Binding-site contacts:
Ligand atom C1 contacts residue ASN282 of chain 1.B at 1.4 Å.
Ligand atom O6 contacts residue LYS558 of chain 1.A at 3.9 Å.
Ligand atom O5 contacts residue LYS558 of chain 1.A at 4.4 Å.
Ligand atom C8 contacts residue ASN280 of chain 1.B at 3.5 Å.
Ligand atom C7 contacts residue ASN282 of chain 1.B at 3.4 Å.
Ligand atom C8 contacts residue ASN282 of chain 1.B at 3.6 Å.
Ligand atom O5 contacts residue ASN282 of chain 1.B at 2.4 Å (h-bond).
Ligand atom N2 contacts residue ASN282 of chain 1.B at 2.9 Å (h-bond).
Ligand atom C3 contacts residue ASN282 of chain 1.B at 3.8 Å.
Ligand atom O7 contacts residue ASN282 of chain 1.B at 4.3 Å.
Ligand atom C6 contacts residue LYS558 of chain 1.A at 3.8 Å.
Ligand atom C4 contacts residue ASN282 of chain 1.B at 4.2 Å.
Ligand atom C2 contacts residue ASN282 of chain 1.B at 2.4 Å.
Ligand atom C5 contacts residue ASN282 of chain 1.B at 3.6 Å.

Sequence of chain 1.A:
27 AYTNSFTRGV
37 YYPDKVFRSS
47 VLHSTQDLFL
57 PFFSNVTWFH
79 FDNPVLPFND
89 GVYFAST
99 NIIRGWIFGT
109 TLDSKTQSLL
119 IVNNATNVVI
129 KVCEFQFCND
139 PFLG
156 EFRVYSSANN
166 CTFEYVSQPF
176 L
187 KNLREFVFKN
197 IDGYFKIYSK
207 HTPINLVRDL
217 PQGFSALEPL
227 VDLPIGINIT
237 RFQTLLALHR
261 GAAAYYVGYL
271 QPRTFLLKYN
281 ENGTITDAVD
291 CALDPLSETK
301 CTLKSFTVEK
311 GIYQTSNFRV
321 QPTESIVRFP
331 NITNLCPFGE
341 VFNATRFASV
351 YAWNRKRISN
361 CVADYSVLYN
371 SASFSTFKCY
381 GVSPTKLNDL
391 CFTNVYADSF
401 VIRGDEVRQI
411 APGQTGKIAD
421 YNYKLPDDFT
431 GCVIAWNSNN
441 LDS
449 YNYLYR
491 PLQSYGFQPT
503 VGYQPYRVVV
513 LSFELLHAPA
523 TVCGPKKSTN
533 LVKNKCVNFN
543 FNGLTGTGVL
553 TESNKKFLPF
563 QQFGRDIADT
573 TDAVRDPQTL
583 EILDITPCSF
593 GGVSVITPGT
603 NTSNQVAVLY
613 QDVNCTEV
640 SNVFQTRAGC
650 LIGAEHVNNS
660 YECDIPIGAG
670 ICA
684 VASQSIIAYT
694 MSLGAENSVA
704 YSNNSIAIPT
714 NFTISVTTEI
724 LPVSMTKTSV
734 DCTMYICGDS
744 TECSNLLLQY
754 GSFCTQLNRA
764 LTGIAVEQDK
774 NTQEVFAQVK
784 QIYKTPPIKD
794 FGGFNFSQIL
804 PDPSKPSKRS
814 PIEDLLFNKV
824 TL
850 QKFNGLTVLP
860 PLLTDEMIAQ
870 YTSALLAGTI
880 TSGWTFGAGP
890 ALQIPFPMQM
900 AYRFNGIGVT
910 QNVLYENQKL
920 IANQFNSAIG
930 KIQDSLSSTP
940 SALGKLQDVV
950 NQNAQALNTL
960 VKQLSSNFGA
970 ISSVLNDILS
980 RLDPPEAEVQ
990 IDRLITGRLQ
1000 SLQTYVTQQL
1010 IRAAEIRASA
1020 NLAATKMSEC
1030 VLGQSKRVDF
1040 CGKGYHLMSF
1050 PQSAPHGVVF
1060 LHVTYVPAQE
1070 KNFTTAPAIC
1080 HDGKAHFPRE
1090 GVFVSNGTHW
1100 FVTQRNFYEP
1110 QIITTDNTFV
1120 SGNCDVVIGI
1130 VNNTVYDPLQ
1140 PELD

A small-molecule ligand and the protein it binds are described below.
Small molecule (SMILES): CC(=O)N[C@H]1[C@H](O[C@H]2[C@H](O)[C@@H](NC(C)=O)CO[C@@H]2CO)O[C@H](CO)[C@@H](O)[C@@H]1O

Sequence of chain 1.B:
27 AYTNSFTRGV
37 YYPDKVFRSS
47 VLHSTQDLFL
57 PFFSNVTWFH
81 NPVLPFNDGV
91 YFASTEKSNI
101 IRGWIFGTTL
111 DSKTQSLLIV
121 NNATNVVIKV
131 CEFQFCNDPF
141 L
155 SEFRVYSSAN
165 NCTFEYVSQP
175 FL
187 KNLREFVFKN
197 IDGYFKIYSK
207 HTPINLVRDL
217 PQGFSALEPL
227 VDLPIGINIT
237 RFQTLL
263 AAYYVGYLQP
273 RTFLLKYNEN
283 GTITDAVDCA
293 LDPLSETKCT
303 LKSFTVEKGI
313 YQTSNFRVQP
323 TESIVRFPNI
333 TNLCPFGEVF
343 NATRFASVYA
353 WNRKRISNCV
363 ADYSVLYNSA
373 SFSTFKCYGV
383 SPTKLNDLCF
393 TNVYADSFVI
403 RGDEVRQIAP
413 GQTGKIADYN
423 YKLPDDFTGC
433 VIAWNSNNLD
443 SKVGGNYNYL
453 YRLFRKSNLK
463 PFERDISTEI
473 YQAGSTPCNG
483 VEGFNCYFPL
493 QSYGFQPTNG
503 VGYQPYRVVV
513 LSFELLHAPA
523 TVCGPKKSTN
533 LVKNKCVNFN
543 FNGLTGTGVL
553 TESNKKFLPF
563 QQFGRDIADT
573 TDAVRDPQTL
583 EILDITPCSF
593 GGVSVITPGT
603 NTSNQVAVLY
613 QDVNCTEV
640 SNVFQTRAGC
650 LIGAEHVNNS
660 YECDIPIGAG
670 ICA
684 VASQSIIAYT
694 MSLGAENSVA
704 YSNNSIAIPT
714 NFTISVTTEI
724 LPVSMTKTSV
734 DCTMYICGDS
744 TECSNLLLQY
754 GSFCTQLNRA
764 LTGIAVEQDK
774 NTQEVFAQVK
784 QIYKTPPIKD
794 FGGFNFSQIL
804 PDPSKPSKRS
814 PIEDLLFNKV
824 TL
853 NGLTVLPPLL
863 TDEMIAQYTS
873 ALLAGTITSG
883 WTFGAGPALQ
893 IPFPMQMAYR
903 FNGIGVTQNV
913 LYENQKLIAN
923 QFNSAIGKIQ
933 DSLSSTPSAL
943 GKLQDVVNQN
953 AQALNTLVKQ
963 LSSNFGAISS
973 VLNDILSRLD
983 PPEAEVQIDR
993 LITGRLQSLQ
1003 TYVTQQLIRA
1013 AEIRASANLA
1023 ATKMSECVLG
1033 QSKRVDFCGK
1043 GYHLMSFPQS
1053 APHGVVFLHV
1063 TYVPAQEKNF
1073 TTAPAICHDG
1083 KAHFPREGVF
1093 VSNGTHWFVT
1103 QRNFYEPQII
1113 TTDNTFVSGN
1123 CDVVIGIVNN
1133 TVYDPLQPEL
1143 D